Binding-site contacts:
Ligand atom CD1 contacts residue THR1065 of chain 3.F at 2.6 Å.
Ligand atom CA contacts residue THR1065 of chain 3.F at 2.7 Å.
Ligand atom NZ contacts residue ASP1073 of chain 3.F at 3.3 Å (salt-bridge).
Ligand atom C contacts residue ASN1069 of chain 3.F at 3.8 Å.
Ligand atom CD2 contacts residue GLN1074 of chain 3.F at 3.2 Å.
Ligand atom CG contacts residue THR1065 of chain 3.F at 3.6 Å.
Ligand atom O contacts residue THR1065 of chain 3.F at 2.7 Å.
Ligand atom CG2 contacts residue PHE1068 of chain 3.F at 3.6 Å (hydrophobic).
Ligand atom NH1 contacts residue ASP1073 of chain 3.F at 3.4 Å (salt-bridge).
Ligand atom O contacts residue THR1065 of chain 3.F at 3.5 Å (h-bond).
Ligand atom CZ contacts residue GLN1074 of chain 3.F at 3.4 Å.
Ligand atom CD1 contacts residue ARG1049 of chain 3.F at 3.0 Å.
Ligand atom CD1 contacts residue LEU1064 of chain 3.F at 3.4 Å (hydrophobic).
Ligand atom CD1 contacts residue PHE1068 of chain 3.F at 3.5 Å (hydrophobic).
Ligand atom NH1 contacts residue ASN1069 of chain 3.F at 2.6 Å (h-bond).
Ligand atom C contacts residue ASN1069 of chain 3.F at 3.7 Å.
Ligand atom NH2 contacts residue ASP1073 of chain 3.F at 3.0 Å (salt-bridge).
Ligand atom N contacts residue THR1065 of chain 3.F at 3.8 Å.
Ligand atom CG2 contacts residue ASN1069 of chain 3.F at 3.3 Å.
Ligand atom CD2 contacts residue ALA1075 of chain 3.F at 3.6 Å (hydrophobic).
Ligand atom N contacts residue ASN1069 of chain 3.F at 3.0 Å (h-bond).
Ligand atom C contacts residue THR1065 of chain 3.F at 2.9 Å.
Ligand atom O contacts residue ARG1049 of chain 3.F at 3.0 Å.
Ligand atom NE contacts residue GLN1074 of chain 3.F at 3.6 Å (h-bond).
Ligand atom N contacts residue THR1065 of chain 3.F at 2.3 Å (h-bond).
Ligand atom CD contacts residue ASN1069 of chain 3.F at 3.7 Å.
Ligand atom CG contacts residue GLN1074 of chain 3.F at 3.5 Å.
Ligand atom CB contacts residue THR1065 of chain 3.F at 3.6 Å.
Ligand atom CE2 contacts residue GLN1074 of chain 3.F at 3.3 Å.
Ligand atom CA contacts residue ASN1069 of chain 3.F at 3.4 Å.
Ligand atom NH1 contacts residue GLN1074 of chain 3.F at 3.8 Å.
Ligand atom CB contacts residue GLN1074 of chain 3.F at 3.3 Å.
Ligand atom CD1 contacts residue ILE1053 of chain 3.F at 3.6 Å (hydrophobic).
Ligand atom C contacts residue THR1065 of chain 3.F at 3.7 Å.
Ligand atom CA contacts residue THR1065 of chain 3.F at 3.4 Å.
Ligand atom CG1 contacts residue PHE1068 of chain 3.F at 3.6 Å (hydrophobic).
Ligand atom CD contacts residue GLN1074 of chain 3.F at 2.8 Å.
Ligand atom O contacts residue ASN1069 of chain 3.F at 3.0 Å (h-bond).
Ligand atom CZ contacts residue ASP1073 of chain 3.F at 3.6 Å.
Ligand atom CB contacts residue GLN1074 of chain 3.F at 3.7 Å.

The protein below binds the small molecule below.
Small molecule (SMILES): CC[C@H](C)[C@H](NC(=O)[C@@H](NC(=O)[C@H](CC(C)C)NC(=O)[C@@H](N)CCCCN)C(C)C)C(=O)N[C@@H](CC(N)=O)C(=O)N[C@@H](CCCCN)C(=O)N[C@@H](CC(=O)O)C(=O)N[C@@H](CCSC)C(=O)N[C@@H](CCCN=C(N)N)C(=O)N[C@H](C(=O)N[C@@H](CC(=O)O)C(=O)N[C@@H](CC(C)C)C(=O)N[C@@H](Cc1ccccc1)C(=O)N[C@@H](CO)C(=O)N1CCC[C@H]1C(=O)N1CCC[C@H]1C(=O)N[C@H](C=O)CC(N)=O)[C@@H](C)O

Sequence of chain 3.F:
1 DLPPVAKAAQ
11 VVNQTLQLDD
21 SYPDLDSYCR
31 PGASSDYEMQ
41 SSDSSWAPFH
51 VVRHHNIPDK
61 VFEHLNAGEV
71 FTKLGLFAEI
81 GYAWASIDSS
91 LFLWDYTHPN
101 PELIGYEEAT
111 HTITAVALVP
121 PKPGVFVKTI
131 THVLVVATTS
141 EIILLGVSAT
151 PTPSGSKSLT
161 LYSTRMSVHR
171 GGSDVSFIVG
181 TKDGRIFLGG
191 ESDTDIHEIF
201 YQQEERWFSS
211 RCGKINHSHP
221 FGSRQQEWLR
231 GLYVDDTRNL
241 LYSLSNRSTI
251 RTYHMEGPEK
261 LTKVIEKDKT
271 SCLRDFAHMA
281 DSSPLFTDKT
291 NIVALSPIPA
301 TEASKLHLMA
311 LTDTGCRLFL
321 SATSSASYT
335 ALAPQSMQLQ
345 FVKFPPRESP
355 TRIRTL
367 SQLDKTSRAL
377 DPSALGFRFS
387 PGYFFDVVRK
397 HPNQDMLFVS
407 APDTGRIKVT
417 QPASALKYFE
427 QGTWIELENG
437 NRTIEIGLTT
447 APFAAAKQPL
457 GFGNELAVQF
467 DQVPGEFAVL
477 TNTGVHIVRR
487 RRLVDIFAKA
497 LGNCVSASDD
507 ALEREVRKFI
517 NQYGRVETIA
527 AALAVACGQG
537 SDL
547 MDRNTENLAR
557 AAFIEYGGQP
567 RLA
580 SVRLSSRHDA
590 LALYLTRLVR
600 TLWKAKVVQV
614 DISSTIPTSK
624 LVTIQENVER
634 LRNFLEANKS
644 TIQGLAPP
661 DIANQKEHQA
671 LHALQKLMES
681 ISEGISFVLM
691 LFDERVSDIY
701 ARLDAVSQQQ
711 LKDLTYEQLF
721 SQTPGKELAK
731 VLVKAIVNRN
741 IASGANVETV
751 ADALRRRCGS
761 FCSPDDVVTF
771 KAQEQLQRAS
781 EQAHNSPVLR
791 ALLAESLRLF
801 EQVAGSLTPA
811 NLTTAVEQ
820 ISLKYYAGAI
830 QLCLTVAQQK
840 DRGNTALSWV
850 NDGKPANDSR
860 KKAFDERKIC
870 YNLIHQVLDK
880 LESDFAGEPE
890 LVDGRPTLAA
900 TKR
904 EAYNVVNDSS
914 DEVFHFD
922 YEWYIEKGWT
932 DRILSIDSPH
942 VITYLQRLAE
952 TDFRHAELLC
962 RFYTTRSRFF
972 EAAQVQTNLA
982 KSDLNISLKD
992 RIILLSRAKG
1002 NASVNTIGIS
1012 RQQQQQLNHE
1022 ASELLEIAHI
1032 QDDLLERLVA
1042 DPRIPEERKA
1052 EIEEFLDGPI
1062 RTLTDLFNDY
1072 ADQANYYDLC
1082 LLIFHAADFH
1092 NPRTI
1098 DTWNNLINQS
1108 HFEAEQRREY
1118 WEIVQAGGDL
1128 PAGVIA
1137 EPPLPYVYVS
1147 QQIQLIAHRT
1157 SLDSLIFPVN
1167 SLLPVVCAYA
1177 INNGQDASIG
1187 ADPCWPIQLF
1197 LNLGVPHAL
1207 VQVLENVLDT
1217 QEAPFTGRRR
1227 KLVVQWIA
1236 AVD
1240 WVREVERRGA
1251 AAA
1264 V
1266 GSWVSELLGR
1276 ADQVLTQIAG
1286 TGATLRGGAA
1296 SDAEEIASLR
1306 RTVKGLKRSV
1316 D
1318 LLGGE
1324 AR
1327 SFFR